This protein binds this small molecule.
Small molecule (SMILES): NC(=O)CC[C@H](N)C(=O)O

Sequence of chain 1.B:
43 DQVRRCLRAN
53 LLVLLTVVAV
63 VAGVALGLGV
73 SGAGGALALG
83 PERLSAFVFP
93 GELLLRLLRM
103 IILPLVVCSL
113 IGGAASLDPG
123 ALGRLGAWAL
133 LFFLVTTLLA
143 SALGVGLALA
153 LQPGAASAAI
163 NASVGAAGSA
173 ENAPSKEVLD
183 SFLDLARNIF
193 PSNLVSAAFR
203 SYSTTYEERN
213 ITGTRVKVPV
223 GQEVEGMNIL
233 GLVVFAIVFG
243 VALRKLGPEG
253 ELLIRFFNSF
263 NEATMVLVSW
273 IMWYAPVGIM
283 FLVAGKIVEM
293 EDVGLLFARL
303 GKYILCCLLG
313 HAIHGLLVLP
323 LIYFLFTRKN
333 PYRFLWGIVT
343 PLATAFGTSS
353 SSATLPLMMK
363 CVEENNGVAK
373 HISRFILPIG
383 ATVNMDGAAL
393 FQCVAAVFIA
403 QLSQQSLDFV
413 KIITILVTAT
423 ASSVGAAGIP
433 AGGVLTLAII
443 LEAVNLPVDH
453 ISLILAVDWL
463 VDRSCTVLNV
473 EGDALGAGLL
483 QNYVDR

Binding-site contacts:
Ligand atom OE1 contacts residue GLY435 of chain 1.B at 4.4 Å.
Ligand atom N contacts residue ALA433 of chain 1.B at 4.3 Å.
Ligand atom CA contacts residue THR468 of chain 1.B at 3.8 Å.
Ligand atom CG contacts residue ASP464 of chain 1.B at 3.6 Å.
Ligand atom CG contacts residue GLY434 of chain 1.B at 3.8 Å.
Ligand atom OE1 contacts residue ASP464 of chain 1.B at 4.0 Å.
Ligand atom C contacts residue THR468 of chain 1.B at 3.7 Å.
Ligand atom C contacts residue ASN471 of chain 1.B at 3.8 Å.
Ligand atom O contacts residue SER353 of chain 1.B at 3.3 Å.
Ligand atom CG contacts residue ILE431 of chain 1.B at 4.0 Å (hydrophobic).
Ligand atom OE1 contacts residue CYS467 of chain 1.B at 3.7 Å.
Ligand atom OE1 contacts residue ALA390 of chain 1.B at 3.2 Å.
Ligand atom O contacts residue ASN471 of chain 1.B at 2.6 Å (h-bond).
Ligand atom CD contacts residue GLY435 of chain 1.B at 3.8 Å.
Ligand atom N contacts residue ASP464 of chain 1.B at 3.1 Å (salt-bridge).
Ligand atom C contacts residue ALA429 of chain 1.B at 4.3 Å (hydrophobic).
Ligand atom OXT contacts residue THR468 of chain 1.B at 3.7 Å.
Ligand atom CD contacts residue CYS467 of chain 1.B at 4.2 Å (hydrophobic).
Ligand atom CB contacts residue ALA429 of chain 1.B at 3.7 Å (hydrophobic).
Ligand atom CD contacts residue ALA390 of chain 1.B at 4.3 Å (hydrophobic).
Ligand atom CA contacts residue ASP464 of chain 1.B at 4.0 Å.
Ligand atom NE2 contacts residue ASP464 of chain 1.B at 2.4 Å (salt-bridge).
Ligand atom OXT contacts residue GLY430 of chain 1.B at 3.8 Å.
Ligand atom CD contacts residue ASP464 of chain 1.B at 3.1 Å.
Ligand atom O contacts residue THR468 of chain 1.B at 4.3 Å.
Ligand atom NE2 contacts residue CYS467 of chain 1.B at 4.2 Å.
Ligand atom CB contacts residue ILE431 of chain 1.B at 3.6 Å (hydrophobic).
Ligand atom N contacts residue PRO432 of chain 1.B at 4.1 Å.
Ligand atom NE2 contacts residue GLY435 of chain 1.B at 3.9 Å.
Ligand atom CG contacts residue GLY435 of chain 1.B at 3.3 Å.
Ligand atom C contacts residue SER353 of chain 1.B at 3.5 Å.
Ligand atom N contacts residue THR468 of chain 1.B at 3.4 Å.
Ligand atom N contacts residue SER351 of chain 1.B at 3.5 Å (h-bond).
Ligand atom OXT contacts residue SER353 of chain 1.B at 2.5 Å (h-bond).
Ligand atom OXT contacts residue SER352 of chain 1.B at 3.3 Å.
Ligand atom CA contacts residue ILE431 of chain 1.B at 4.2 Å (hydrophobic).
Ligand atom O contacts residue MET387 of chain 1.B at 4.2 Å.
Ligand atom N contacts residue SER352 of chain 1.B at 4.3 Å.
Ligand atom O contacts residue ALA429 of chain 1.B at 4.3 Å.
Ligand atom N contacts residue ILE431 of chain 1.B at 3.7 Å.